A protein and the small-molecule ligand that binds it are described below.
Small molecule (SMILES): CC(=O)N[C@@H]1[C@@H](O)[C@H](O)[C@@H](CO)O[C@H]1O

Binding-site contacts:
Ligand atom C7 contacts residue ASN21 of chain 1.B at 3.6 Å.
Ligand atom C3 contacts residue ASN21 of chain 1.B at 3.8 Å.
Ligand atom C1 contacts residue ASN21 of chain 1.B at 1.4 Å.
Ligand atom O5 contacts residue ASN21 of chain 1.B at 2.4 Å (h-bond).
Ligand atom C4 contacts residue ASN21 of chain 1.B at 4.2 Å.
Ligand atom C8 contacts residue ASN21 of chain 1.B at 4.1 Å.
Ligand atom C5 contacts residue ASN21 of chain 1.B at 3.7 Å.
Ligand atom C2 contacts residue ASN21 of chain 1.B at 2.5 Å.
Ligand atom N2 contacts residue ASN21 of chain 1.B at 2.9 Å (h-bond).
Ligand atom O7 contacts residue ASN21 of chain 1.B at 4.0 Å.

Sequence of chain 1.B:
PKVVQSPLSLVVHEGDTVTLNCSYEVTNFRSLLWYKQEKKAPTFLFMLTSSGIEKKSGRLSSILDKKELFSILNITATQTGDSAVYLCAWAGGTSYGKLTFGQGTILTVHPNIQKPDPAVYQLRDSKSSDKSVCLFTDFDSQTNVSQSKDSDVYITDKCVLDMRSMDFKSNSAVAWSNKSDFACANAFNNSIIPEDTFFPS